The small molecule below binds the protein below.
Small molecule (SMILES): O=C1N=C2NC(=O)NC(=O)[C@]2(OO)N1

Sequence of chain 4.A:
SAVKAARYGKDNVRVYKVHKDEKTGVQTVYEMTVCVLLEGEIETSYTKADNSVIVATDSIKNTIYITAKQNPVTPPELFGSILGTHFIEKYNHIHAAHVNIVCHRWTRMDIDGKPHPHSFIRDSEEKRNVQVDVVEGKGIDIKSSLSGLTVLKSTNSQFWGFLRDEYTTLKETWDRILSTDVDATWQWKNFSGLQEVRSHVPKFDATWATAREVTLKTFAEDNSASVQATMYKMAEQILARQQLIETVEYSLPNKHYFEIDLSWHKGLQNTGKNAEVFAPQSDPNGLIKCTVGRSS

Sequence of chain 2.A:
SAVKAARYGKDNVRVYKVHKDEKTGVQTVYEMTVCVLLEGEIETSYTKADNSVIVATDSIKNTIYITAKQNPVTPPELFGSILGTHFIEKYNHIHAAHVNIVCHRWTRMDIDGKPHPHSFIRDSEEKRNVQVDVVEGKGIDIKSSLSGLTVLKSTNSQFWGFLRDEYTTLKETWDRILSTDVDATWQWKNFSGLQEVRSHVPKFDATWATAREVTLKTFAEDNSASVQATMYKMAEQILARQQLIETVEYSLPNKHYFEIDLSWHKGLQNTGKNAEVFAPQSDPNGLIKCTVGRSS

Binding-site contacts:
Ligand atom O13 contacts residue GLN229 of chain 4.A at 2.8 Å (h-bond).
Ligand atom N9 contacts residue PHE160 of chain 4.A at 3.5 Å.
Ligand atom C5 contacts residue OXY1 of chain 4.D at 2.7 Å.
Ligand atom C5 contacts residue URC1 of chain 4.E at 0.6 Å.
Ligand atom C2 contacts residue URC1 of chain 4.E at 0.1 Å.
Ligand atom N7 contacts residue THR58 of chain 2.A at 2.7 Å (h-bond).
Ligand atom O24 contacts residue THR58 of chain 2.A at 3.3 Å (h-bond).
Ligand atom C8 contacts residue URC1 of chain 4.E at 0.1 Å.
Ligand atom N7 contacts residue OXY1 of chain 4.D at 3.3 Å (h-bond).
Ligand atom C6 contacts residue URC1 of chain 4.E at 0.1 Å.
Ligand atom N3 contacts residue URC1 of chain 4.E at 0.1 Å (h-bond).
Ligand atom N7 contacts residue URC1 of chain 4.E at 0.4 Å (h-bond).
Ligand atom O2 contacts residue URC1 of chain 4.E at 2.1 Å.
Ligand atom N1 contacts residue PHE160 of chain 4.A at 3.4 Å.
Ligand atom O13 contacts residue URC1 of chain 4.E at 0.1 Å (h-bond).
Ligand atom O11 contacts residue SER227 of chain 4.A at 3.4 Å.
Ligand atom O24 contacts residue ASP59 of chain 2.A at 3.0 Å (salt-bridge).
Ligand atom O13 contacts residue ILE55 of chain 2.A at 3.4 Å.
Ligand atom O2 contacts residue THR58 of chain 2.A at 3.1 Å.
Ligand atom O11 contacts residue URC1 of chain 4.E at 0.1 Å (h-bond).
Ligand atom C4 contacts residue URC1 of chain 4.E at 0.3 Å.
Ligand atom O11 contacts residue ARG177 of chain 4.A at 2.8 Å (salt-bridge).
Ligand atom O3 contacts residue THR58 of chain 2.A at 2.8 Å (h-bond).
Ligand atom O3 contacts residue URC1 of chain 4.E at 3.0 Å.
Ligand atom C6 contacts residue OXY1 of chain 4.D at 3.5 Å.
Ligand atom N9 contacts residue URC1 of chain 4.E at 0.1 Å (h-bond).
Ligand atom C8 contacts residue THR58 of chain 2.A at 3.1 Å.
Ligand atom N1 contacts residue GLN229 of chain 4.A at 3.0 Å (h-bond).
Ligand atom O2 contacts residue OXY1 of chain 4.D at 1.3 Å (h-bond).
Ligand atom C4 contacts residue OXY1 of chain 4.D at 3.1 Å.
Ligand atom O3 contacts residue OXY1 of chain 4.D at 0.5 Å (h-bond).
Ligand atom O11 contacts residue VAL228 of chain 4.A at 2.9 Å (h-bond).
Ligand atom N1 contacts residue URC1 of chain 4.E at 0.1 Å (h-bond).
Ligand atom N3 contacts residue ASN255 of chain 4.A at 3.2 Å (h-bond).
Ligand atom C8 contacts residue OXY1 of chain 4.D at 3.4 Å.
Ligand atom N3 contacts residue ARG177 of chain 4.A at 3.0 Å (salt-bridge).
Ligand atom O24 contacts residue URC1 of chain 4.E at 0.1 Å (h-bond).
Ligand atom N9 contacts residue OXY1 of chain 4.D at 3.3 Å (h-bond).
Ligand atom O24 contacts residue LEU171 of chain 4.A at 3.3 Å.
Ligand atom O3 contacts residue ASN255 of chain 4.A at 3.0 Å (h-bond).